Sequence of chain 2.A:
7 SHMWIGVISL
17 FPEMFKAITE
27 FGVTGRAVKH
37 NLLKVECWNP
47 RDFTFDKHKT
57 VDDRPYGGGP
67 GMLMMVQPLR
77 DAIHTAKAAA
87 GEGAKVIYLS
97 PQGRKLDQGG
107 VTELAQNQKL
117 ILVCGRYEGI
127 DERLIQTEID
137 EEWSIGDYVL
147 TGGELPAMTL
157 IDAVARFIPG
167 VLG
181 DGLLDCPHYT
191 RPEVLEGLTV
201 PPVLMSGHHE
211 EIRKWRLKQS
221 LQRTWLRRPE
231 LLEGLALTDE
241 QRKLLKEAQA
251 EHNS

Binding-site contacts:
Ligand atom C4 contacts residue GLY149 of chain 2.A at 3.8 Å.
Ligand atom C3 contacts residue GLY121 of chain 2.A at 3.9 Å.
Ligand atom C13 contacts residue SER96 of chain 2.A at 3.3 Å.
Ligand atom C1 contacts residue GLY121 of chain 2.A at 3.8 Å.
Ligand atom N14 contacts residue ILE141 of chain 2.A at 2.8 Å (h-bond).
Ligand atom C3 contacts residue GLY149 of chain 2.A at 3.9 Å.
Ligand atom N12 contacts residue PRO97 of chain 2.A at 3.9 Å.
Ligand atom C13 contacts residue TRP139 of chain 2.A at 3.6 Å (hydrophobic).
Ligand atom O10 contacts residue TYR144 of chain 2.A at 3.6 Å (h-bond).
Ligand atom C7 contacts residue LEU146 of chain 2.A at 3.3 Å (hydrophobic).
Ligand atom N11 contacts residue PRO97 of chain 2.A at 3.7 Å.
Ligand atom C3 contacts residue GLY148 of chain 2.A at 3.9 Å.
Ligand atom C9 contacts residue PRO97 of chain 2.A at 3.6 Å (hydrophobic).
Ligand atom N16 contacts residue TYR144 of chain 2.A at 2.9 Å (h-bond).
Ligand atom N16 contacts residue GLY142 of chain 2.A at 3.2 Å (h-bond).
Ligand atom N12 contacts residue SER96 of chain 2.A at 3.2 Å.
Ligand atom N12 contacts residue PRO152 of chain 2.A at 3.5 Å.
Ligand atom N14 contacts residue SER96 of chain 2.A at 3.9 Å.
Ligand atom O2 contacts residue GLY121 of chain 2.A at 3.2 Å.
Ligand atom N12 contacts residue LEU95 of chain 2.A at 3.4 Å.
Ligand atom O10 contacts residue LEU146 of chain 2.A at 3.1 Å (h-bond).
Ligand atom O2 contacts residue ARG122 of chain 2.A at 3.7 Å.
Ligand atom C1 contacts residue ARG122 of chain 2.A at 3.6 Å.
Ligand atom C13 contacts residue PRO152 of chain 2.A at 3.7 Å (hydrophobic).
Ligand atom C8 contacts residue LEU146 of chain 2.A at 3.4 Å (hydrophobic).
Ligand atom C4 contacts residue LEU95 of chain 2.A at 3.3 Å (hydrophobic).
Ligand atom C5 contacts residue LEU95 of chain 2.A at 3.2 Å (hydrophobic).
Ligand atom C13 contacts residue ILE141 of chain 2.A at 3.6 Å (hydrophobic).
Ligand atom N11 contacts residue SER96 of chain 2.A at 3.9 Å.
Ligand atom C6 contacts residue PRO97 of chain 2.A at 3.8 Å (hydrophobic).
Ligand atom C1 contacts residue TYR123 of chain 2.A at 3.0 Å (hydrophobic).
Ligand atom N11 contacts residue PRO152 of chain 2.A at 3.7 Å.
Ligand atom C5 contacts residue PRO97 of chain 2.A at 3.9 Å (hydrophobic).
Ligand atom C15 contacts residue ILE141 of chain 2.A at 3.9 Å (hydrophobic).
Ligand atom O10 contacts residue PRO97 of chain 2.A at 3.5 Å.
Ligand atom C13 contacts residue SER140 of chain 2.A at 3.6 Å.
Ligand atom C5 contacts residue SER96 of chain 2.A at 3.7 Å.
Ligand atom N14 contacts residue SER140 of chain 2.A at 3.4 Å.
Ligand atom C13 contacts residue LEU95 of chain 2.A at 3.8 Å (hydrophobic).
Ligand atom C8 contacts residue GLY148 of chain 2.A at 3.8 Å.

The protein below binds the small molecule below.
Small molecule (SMILES): COc1ccc(C(=O)n2ncnc2N)cc1